Binding-site contacts:
Ligand atom C2 contacts residue ASN138 of chain 1.C at 2.3 Å.
Ligand atom C3 contacts residue ASN138 of chain 1.C at 3.6 Å.
Ligand atom C7 contacts residue ASN138 of chain 1.C at 3.5 Å.
Ligand atom C6 contacts residue THR140 of chain 1.C at 4.0 Å.
Ligand atom N2 contacts residue ASN138 of chain 1.C at 2.7 Å (h-bond).
Ligand atom O7 contacts residue ASN138 of chain 1.C at 3.9 Å.
Ligand atom C8 contacts residue THR169 of chain 1.C at 3.9 Å.
Ligand atom O5 contacts residue THR140 of chain 1.C at 4.1 Å.
Ligand atom O5 contacts residue ASN138 of chain 1.C at 2.4 Å (h-bond).
Ligand atom C6 contacts residue ASN138 of chain 1.C at 4.4 Å.
Ligand atom C1 contacts residue ASN138 of chain 1.C at 1.4 Å.
Ligand atom C4 contacts residue ASN138 of chain 1.C at 4.2 Å.
Ligand atom O6 contacts residue ASN141 of chain 1.C at 4.2 Å.
Ligand atom C5 contacts residue ASN138 of chain 1.C at 3.7 Å.

Sequence of chain 1.C:
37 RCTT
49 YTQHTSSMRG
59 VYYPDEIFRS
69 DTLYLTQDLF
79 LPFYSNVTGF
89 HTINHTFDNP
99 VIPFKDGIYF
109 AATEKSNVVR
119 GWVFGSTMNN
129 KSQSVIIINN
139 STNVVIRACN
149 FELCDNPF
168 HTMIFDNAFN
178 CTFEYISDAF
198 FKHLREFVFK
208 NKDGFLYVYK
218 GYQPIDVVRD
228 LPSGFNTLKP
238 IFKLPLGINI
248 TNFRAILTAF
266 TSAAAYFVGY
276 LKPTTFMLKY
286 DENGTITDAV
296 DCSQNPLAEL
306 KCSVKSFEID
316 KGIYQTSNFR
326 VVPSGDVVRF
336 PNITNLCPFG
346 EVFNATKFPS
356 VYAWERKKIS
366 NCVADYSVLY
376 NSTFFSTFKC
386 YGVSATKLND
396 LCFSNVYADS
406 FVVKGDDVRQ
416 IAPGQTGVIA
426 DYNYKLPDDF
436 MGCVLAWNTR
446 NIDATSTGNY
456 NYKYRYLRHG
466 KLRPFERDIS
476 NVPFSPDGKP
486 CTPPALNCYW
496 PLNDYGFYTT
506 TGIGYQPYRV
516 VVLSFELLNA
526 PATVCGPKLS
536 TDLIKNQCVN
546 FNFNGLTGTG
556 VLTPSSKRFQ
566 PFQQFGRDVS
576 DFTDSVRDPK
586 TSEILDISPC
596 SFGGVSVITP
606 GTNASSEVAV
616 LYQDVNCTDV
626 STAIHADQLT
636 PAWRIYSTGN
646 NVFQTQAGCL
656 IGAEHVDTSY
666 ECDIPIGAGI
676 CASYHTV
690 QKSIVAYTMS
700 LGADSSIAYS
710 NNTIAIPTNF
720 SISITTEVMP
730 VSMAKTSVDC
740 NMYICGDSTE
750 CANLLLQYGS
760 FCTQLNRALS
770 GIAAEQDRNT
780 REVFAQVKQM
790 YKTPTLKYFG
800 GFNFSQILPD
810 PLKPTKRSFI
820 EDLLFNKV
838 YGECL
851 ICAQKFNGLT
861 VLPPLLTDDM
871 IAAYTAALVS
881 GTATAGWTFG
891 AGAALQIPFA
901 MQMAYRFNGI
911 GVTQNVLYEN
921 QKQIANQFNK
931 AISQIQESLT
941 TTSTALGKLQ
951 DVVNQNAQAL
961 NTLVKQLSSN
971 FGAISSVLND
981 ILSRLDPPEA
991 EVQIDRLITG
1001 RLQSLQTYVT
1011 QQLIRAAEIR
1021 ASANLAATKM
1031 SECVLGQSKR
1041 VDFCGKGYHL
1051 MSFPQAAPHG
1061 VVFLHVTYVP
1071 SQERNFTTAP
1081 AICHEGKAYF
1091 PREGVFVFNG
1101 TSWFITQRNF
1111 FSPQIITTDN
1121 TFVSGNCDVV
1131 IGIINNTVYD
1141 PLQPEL

The small molecule below binds the protein below.
Small molecule (SMILES): CC(=O)N[C@H]1[C@H](O[C@H]2[C@H](O)[C@@H](NC(C)=O)CO[C@@H]2CO)O[C@H](CO)[C@@H](O)[C@@H]1O